Sequence of chain 1.H:
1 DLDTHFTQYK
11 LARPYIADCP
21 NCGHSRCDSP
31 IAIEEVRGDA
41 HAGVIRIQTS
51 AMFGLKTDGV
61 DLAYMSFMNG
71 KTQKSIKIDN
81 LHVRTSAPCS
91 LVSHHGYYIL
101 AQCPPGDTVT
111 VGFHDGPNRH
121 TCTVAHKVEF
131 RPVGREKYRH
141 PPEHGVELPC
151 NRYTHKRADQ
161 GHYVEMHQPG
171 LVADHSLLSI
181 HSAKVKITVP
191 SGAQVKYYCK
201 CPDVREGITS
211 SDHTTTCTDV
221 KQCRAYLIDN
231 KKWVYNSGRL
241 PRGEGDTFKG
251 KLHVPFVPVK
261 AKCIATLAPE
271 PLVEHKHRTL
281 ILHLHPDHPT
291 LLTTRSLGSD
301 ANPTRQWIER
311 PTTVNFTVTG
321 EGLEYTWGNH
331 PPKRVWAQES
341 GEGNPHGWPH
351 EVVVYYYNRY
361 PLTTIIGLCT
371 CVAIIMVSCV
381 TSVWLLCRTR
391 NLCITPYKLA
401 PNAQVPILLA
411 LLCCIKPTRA

This protein binds this small molecule.
Small molecule (SMILES): CC(=O)N[C@@H]1[C@@H](O)[C@H](O)[C@@H](CO)O[C@H]1O

Binding-site contacts:
Ligand atom C4 contacts residue ASN315 of chain 1.H at 4.3 Å.
Ligand atom C6 contacts residue THR313 of chain 1.H at 4.5 Å.
Ligand atom C1 contacts residue ASN315 of chain 1.H at 1.4 Å.
Ligand atom C1 contacts residue VAL314 of chain 1.H at 4.4 Å (hydrophobic).
Ligand atom O5 contacts residue VAL314 of chain 1.H at 3.8 Å.
Ligand atom C6 contacts residue ASN315 of chain 1.H at 4.5 Å.
Ligand atom O5 contacts residue THR313 of chain 1.H at 4.3 Å.
Ligand atom C2 contacts residue ASN315 of chain 1.H at 2.5 Å.
Ligand atom C8 contacts residue ILE281 of chain 1.H at 4.5 Å (hydrophobic).
Ligand atom C8 contacts residue ASN315 of chain 1.H at 3.5 Å.
Ligand atom C3 contacts residue ASN315 of chain 1.H at 3.8 Å.
Ligand atom C7 contacts residue ASN315 of chain 1.H at 3.3 Å.
Ligand atom O5 contacts residue ASN315 of chain 1.H at 2.4 Å (h-bond).
Ligand atom C5 contacts residue ASN315 of chain 1.H at 3.7 Å.
Ligand atom N2 contacts residue ASN315 of chain 1.H at 2.8 Å (h-bond).
Ligand atom O7 contacts residue ASN315 of chain 1.H at 4.2 Å.